Binding-site contacts:
Ligand atom C7 contacts residue ILE215 of chain 1.A at 4.2 Å (hydrophobic).
Ligand atom C8 contacts residue GLU191 of chain 1.A at 4.2 Å.
Ligand atom C1 contacts residue ASN148 of chain 1.A at 1.4 Å.
Ligand atom C2 contacts residue GLN195 of chain 1.A at 4.2 Å.
Ligand atom C7 contacts residue LYS197 of chain 1.A at 3.7 Å.
Ligand atom O7 contacts residue GLN195 of chain 1.A at 3.7 Å.
Ligand atom C3 contacts residue ASN148 of chain 1.A at 3.8 Å.
Ligand atom O5 contacts residue PHE193 of chain 1.A at 4.3 Å.
Ligand atom N2 contacts residue ASN148 of chain 1.A at 2.9 Å (h-bond).
Ligand atom O6 contacts residue TYR213 of chain 1.A at 3.4 Å.
Ligand atom C5 contacts residue TYR213 of chain 1.A at 3.5 Å (hydrophobic).
Ligand atom C1 contacts residue TYR213 of chain 1.A at 4.2 Å (hydrophobic).
Ligand atom O7 contacts residue ASN148 of chain 1.A at 3.8 Å.
Ligand atom C5 contacts residue ASN148 of chain 1.A at 3.6 Å.
Ligand atom C2 contacts residue ASN148 of chain 1.A at 2.5 Å.
Ligand atom C4 contacts residue ASN148 of chain 1.A at 4.2 Å.
Ligand atom O7 contacts residue TYR213 of chain 1.A at 3.6 Å (h-bond).
Ligand atom N2 contacts residue ILE215 of chain 1.A at 4.0 Å.
Ligand atom C8 contacts residue ILE215 of chain 1.A at 3.6 Å (hydrophobic).
Ligand atom C7 contacts residue TYR213 of chain 1.A at 4.2 Å (hydrophobic).
Ligand atom O5 contacts residue TYR213 of chain 1.A at 4.1 Å.
Ligand atom C8 contacts residue LYS197 of chain 1.A at 4.0 Å.
Ligand atom O7 contacts residue LYS197 of chain 1.A at 2.7 Å (salt-bridge).
Ligand atom C7 contacts residue ASN148 of chain 1.A at 3.5 Å.
Ligand atom C6 contacts residue TYR213 of chain 1.A at 3.7 Å (hydrophobic).
Ligand atom O5 contacts residue ASN148 of chain 1.A at 2.4 Å (h-bond).
Ligand atom C6 contacts residue PHE193 of chain 1.A at 4.0 Å (hydrophobic).
Ligand atom O4 contacts residue TYR213 of chain 1.A at 4.0 Å.
Ligand atom O4 contacts residue GLN195 of chain 1.A at 4.4 Å.
Ligand atom O6 contacts residue PHE193 of chain 1.A at 3.3 Å.

Sequence of chain 1.A:
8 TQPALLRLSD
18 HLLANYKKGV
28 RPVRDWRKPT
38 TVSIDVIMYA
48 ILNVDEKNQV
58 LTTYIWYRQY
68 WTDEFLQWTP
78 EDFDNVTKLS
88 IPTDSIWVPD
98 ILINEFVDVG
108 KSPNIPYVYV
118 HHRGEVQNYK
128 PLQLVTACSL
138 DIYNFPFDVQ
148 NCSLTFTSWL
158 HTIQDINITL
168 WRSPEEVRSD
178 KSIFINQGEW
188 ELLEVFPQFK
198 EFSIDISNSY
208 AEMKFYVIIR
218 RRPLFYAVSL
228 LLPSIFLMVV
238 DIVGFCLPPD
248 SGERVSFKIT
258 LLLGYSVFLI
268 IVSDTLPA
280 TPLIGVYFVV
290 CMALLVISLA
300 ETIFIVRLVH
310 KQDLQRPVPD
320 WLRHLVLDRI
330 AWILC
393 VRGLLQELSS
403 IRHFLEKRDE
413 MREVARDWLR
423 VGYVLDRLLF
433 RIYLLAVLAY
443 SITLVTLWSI

A protein and the small-molecule ligand that binds it are described below.
Small molecule (SMILES): CC(=O)N[C@H]1[C@H](O[C@H]2[C@H](O)[C@@H](NC(C)=O)CO[C@@H]2CO)O[C@H](CO)[C@@H](O)[C@@H]1O